A protein and the small-molecule ligand that binds it are described below.
Small molecule (SMILES): NCCNS(=O)(=O)c1ccc(Cl)c2ccncc12

Sequence of chain 2.A:
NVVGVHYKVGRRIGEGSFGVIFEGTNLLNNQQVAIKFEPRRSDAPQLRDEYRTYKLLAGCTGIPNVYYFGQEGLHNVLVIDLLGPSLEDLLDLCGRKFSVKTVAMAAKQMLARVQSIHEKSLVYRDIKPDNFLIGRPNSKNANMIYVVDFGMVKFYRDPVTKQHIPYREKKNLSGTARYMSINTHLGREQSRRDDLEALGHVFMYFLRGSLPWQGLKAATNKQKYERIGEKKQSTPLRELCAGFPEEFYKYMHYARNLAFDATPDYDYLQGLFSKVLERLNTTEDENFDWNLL

Binding-site contacts:
Ligand atom CL5 contacts residue ASP153 of chain 2.A at 3.9 Å.
Ligand atom C8 contacts residue LEU137 of chain 2.A at 4.2 Å (hydrophobic).
Ligand atom O1S contacts residue GLY18 of chain 2.A at 4.0 Å.
Ligand atom CL5 contacts residue VAL152 of chain 2.A at 3.6 Å.
Ligand atom C5 contacts residue ILE25 of chain 2.A at 4.2 Å (hydrophobic).
Ligand atom O2S contacts residue ILE17 of chain 2.A at 3.4 Å.
Ligand atom C3 contacts residue LEU87 of chain 2.A at 3.5 Å (hydrophobic).
Ligand atom C4 contacts residue ASP85 of chain 2.A at 4.0 Å.
Ligand atom N2 contacts residue LEU86 of chain 2.A at 4.2 Å.
Ligand atom O1S contacts residue ILE17 of chain 2.A at 4.1 Å.
Ligand atom C1' contacts residue PRO89 of chain 2.A at 3.9 Å (hydrophobic).
Ligand atom C3 contacts residue ASP85 of chain 2.A at 3.4 Å.
Ligand atom C1' contacts residue LEU137 of chain 2.A at 3.8 Å (hydrophobic).
Ligand atom S contacts residue ILE17 of chain 2.A at 4.1 Å.
Ligand atom CL5 contacts residue TYR58 of chain 2.A at 3.5 Å.
Ligand atom N1' contacts residue LEU137 of chain 2.A at 4.0 Å.
Ligand atom C3 contacts residue ALA38 of chain 2.A at 3.7 Å (hydrophobic).
Ligand atom C2' contacts residue SER90 of chain 2.A at 4.2 Å.
Ligand atom C1' contacts residue GLY88 of chain 2.A at 3.6 Å.
Ligand atom C7 contacts residue ILE25 of chain 2.A at 3.0 Å (hydrophobic).
Ligand atom O2S contacts residue ILE25 of chain 2.A at 3.9 Å.
Ligand atom C6 contacts residue ILE25 of chain 2.A at 3.4 Å (hydrophobic).
Ligand atom C1' contacts residue SER90 of chain 2.A at 4.2 Å.
Ligand atom O2S contacts residue GLY18 of chain 2.A at 3.8 Å.
Ligand atom N2 contacts residue ALA38 of chain 2.A at 4.0 Å.
Ligand atom N2' contacts residue ILE17 of chain 2.A at 4.0 Å.
Ligand atom C2' contacts residue ASP93 of chain 2.A at 3.0 Å.
Ligand atom CL5 contacts residue ILE84 of chain 2.A at 3.9 Å.
Ligand atom C9 contacts residue LEU137 of chain 2.A at 3.7 Å (hydrophobic).
Ligand atom N2 contacts residue LEU87 of chain 2.A at 3.3 Å (h-bond).
Ligand atom C1' contacts residue ASP93 of chain 2.A at 4.0 Å.
Ligand atom C5 contacts residue VAL152 of chain 2.A at 4.1 Å (hydrophobic).
Ligand atom N2 contacts residue LEU137 of chain 2.A at 3.9 Å.
Ligand atom N2' contacts residue ASP93 of chain 2.A at 3.7 Å.
Ligand atom C1 contacts residue LEU137 of chain 2.A at 3.6 Å (hydrophobic).
Ligand atom C4 contacts residue ALA38 of chain 2.A at 4.0 Å (hydrophobic).
Ligand atom C10 contacts residue LEU137 of chain 2.A at 4.1 Å (hydrophobic).
Ligand atom C1 contacts residue ILE17 of chain 2.A at 4.1 Å (hydrophobic).
Ligand atom C6 contacts residue ASP153 of chain 2.A at 3.6 Å.
Ligand atom C8 contacts residue ILE25 of chain 2.A at 3.7 Å (hydrophobic).